Binding-site contacts:
Ligand atom CAA contacts residue VAL75 of chain 1.A at 3.8 Å (hydrophobic).
Ligand atom NAF contacts residue ASP72 of chain 1.A at 3.9 Å.
Ligand atom CAA contacts residue ASP72 of chain 1.A at 3.7 Å.
Ligand atom CAD contacts residue PHE4 of chain 1.A at 3.9 Å (hydrophobic).
Ligand atom CAB contacts residue ASN68 of chain 1.A at 3.3 Å.
Ligand atom CAD contacts residue VAL71 of chain 1.A at 4.3 Å (hydrophobic).
Ligand atom CAC contacts residue ASN68 of chain 1.A at 4.5 Å.
Ligand atom CAD contacts residue ASN68 of chain 1.A at 3.8 Å.
Ligand atom CAD contacts residue ASP72 of chain 1.A at 3.9 Å.
Ligand atom CAB contacts residue PHE4 of chain 1.A at 3.7 Å (hydrophobic).

Sequence of chain 1.A:
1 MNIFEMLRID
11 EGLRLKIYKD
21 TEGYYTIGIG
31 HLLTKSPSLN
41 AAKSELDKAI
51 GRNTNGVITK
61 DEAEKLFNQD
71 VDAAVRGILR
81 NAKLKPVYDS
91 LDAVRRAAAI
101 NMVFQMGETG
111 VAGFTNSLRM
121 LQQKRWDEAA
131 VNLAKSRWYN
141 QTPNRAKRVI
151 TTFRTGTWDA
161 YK

The protein below binds the small molecule below.
Small molecule (SMILES): Cn1cccc1